Binding-site contacts:
Ligand atom O4 contacts residue ARG318 of chain 1.A at 3.7 Å.
Ligand atom O2 contacts residue GLN315 of chain 1.A at 2.6 Å (h-bond).
Ligand atom O5 contacts residue ILE316 of chain 1.A at 3.9 Å.
Ligand atom O3 contacts residue GLN315 of chain 1.A at 3.9 Å.
Ligand atom O3 contacts residue ASP254 of chain 1.A at 3.5 Å (salt-bridge).
Ligand atom O5 contacts residue GLY378 of chain 1.A at 3.3 Å.
Ligand atom O5 contacts residue TYR377 of chain 1.A at 3.7 Å.
Ligand atom O4 contacts residue ASN317 of chain 1.A at 3.6 Å.
Ligand atom C3 contacts residue ASN317 of chain 1.A at 3.6 Å.
Ligand atom O7 contacts residue ASN124 of chain 1.D at 3.1 Å (h-bond).
Ligand atom C2 contacts residue ASN124 of chain 1.D at 2.2 Å.
Ligand atom C4 contacts residue GLN315 of chain 1.A at 3.5 Å.
Ligand atom O4 contacts residue GLN315 of chain 1.A at 3.9 Å.
Ligand atom O3 contacts residue ILE316 of chain 1.A at 3.9 Å.
Ligand atom O7 contacts residue THR379 of chain 1.A at 3.7 Å.
Ligand atom O3 contacts residue GLN315 of chain 1.A at 3.0 Å (h-bond).
Ligand atom O6 contacts residue GLY378 of chain 1.A at 2.9 Å (h-bond).
Ligand atom C3 contacts residue GLN315 of chain 1.A at 3.7 Å.
Ligand atom O6 contacts residue TYR377 of chain 1.A at 3.5 Å.
Ligand atom C7 contacts residue ASN124 of chain 1.D at 3.1 Å.
Ligand atom C8 contacts residue ASN317 of chain 1.A at 3.7 Å.
Ligand atom C7 contacts residue ASN317 of chain 1.A at 3.8 Å.
Ligand atom N2 contacts residue ASN317 of chain 1.A at 3.7 Å.
Ligand atom C1 contacts residue ASN124 of chain 1.D at 1.4 Å.
Ligand atom O2 contacts residue ARG318 of chain 1.A at 3.5 Å.
Ligand atom N2 contacts residue ASN124 of chain 1.D at 2.6 Å (h-bond).
Ligand atom O2 contacts residue ILE316 of chain 1.A at 3.6 Å.
Ligand atom C3 contacts residue ASN124 of chain 1.D at 3.6 Å.
Ligand atom C5 contacts residue ASN124 of chain 1.D at 3.7 Å.
Ligand atom C6 contacts residue TYR377 of chain 1.A at 3.3 Å (hydrophobic).
Ligand atom O6 contacts residue THR379 of chain 1.A at 3.6 Å.
Ligand atom O3 contacts residue ASN317 of chain 1.A at 2.9 Å (h-bond).
Ligand atom C5 contacts residue TYR377 of chain 1.A at 3.8 Å (hydrophobic).
Ligand atom O4 contacts residue ARG318 of chain 1.A at 3.4 Å (salt-bridge).
Ligand atom C2 contacts residue GLN315 of chain 1.A at 3.5 Å.
Ligand atom C3 contacts residue GLN315 of chain 1.A at 3.8 Å.
Ligand atom C2 contacts residue THR379 of chain 1.A at 3.9 Å.
Ligand atom C6 contacts residue GLY378 of chain 1.A at 3.5 Å.
Ligand atom O5 contacts residue ASN124 of chain 1.D at 2.4 Å (h-bond).
Ligand atom O5 contacts residue THR379 of chain 1.A at 3.5 Å.

This protein binds this small molecule.
Small molecule (SMILES): CC(=O)N[C@H]1[C@H](O[C@H]2[C@H](O)[C@@H](NC(C)=O)CO[C@@H]2CO)O[C@H](CO)[C@@H](O[C@@H]2O[C@H](CO[C@H]3O[C@H](CO)[C@@H](O)[C@H](O)[C@@H]3O)[C@@H](O)[C@H](O[C@H]3O[C@H](CO)[C@@H](O)[C@H](O)[C@@H]3O)[C@@H]2O)[C@@H]1O

Sequence of chain 1.A:
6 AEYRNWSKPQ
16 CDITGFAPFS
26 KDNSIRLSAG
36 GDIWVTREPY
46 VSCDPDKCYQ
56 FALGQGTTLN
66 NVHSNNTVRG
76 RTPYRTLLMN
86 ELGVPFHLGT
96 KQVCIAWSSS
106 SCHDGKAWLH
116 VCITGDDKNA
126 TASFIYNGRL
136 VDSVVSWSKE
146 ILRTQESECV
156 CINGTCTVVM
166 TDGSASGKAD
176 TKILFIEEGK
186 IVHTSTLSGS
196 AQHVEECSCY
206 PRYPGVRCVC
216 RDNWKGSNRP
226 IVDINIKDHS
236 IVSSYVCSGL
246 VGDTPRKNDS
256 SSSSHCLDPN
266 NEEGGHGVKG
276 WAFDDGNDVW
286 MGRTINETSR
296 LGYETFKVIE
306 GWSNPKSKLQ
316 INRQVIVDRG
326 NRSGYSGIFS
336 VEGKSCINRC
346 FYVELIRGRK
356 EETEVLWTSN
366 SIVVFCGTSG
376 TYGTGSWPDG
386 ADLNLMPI

Sequence of chain 1.D:
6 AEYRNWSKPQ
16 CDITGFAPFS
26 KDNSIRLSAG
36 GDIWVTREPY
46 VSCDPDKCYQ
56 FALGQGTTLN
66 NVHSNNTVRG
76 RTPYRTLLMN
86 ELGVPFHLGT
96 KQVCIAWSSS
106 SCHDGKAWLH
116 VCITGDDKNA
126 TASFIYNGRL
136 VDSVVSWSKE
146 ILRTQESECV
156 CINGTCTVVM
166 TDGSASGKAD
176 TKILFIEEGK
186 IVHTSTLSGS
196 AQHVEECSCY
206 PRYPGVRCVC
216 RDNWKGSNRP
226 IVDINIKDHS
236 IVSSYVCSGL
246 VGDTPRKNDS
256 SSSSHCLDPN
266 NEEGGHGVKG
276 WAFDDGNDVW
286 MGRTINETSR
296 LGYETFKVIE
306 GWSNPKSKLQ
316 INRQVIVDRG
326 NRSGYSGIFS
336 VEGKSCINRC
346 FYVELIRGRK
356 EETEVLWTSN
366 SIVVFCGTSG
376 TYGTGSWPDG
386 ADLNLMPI